Binding-site contacts:
Ligand atom C8 contacts residue ASN93 of chain 1.E at 3.6 Å.
Ligand atom C3 contacts residue ASN343 of chain 1.C at 3.8 Å.
Ligand atom O6 contacts residue ASN343 of chain 1.C at 3.4 Å (h-bond).
Ligand atom C4 contacts residue MAN1 of chain 1.U at 3.6 Å.
Ligand atom C6 contacts residue THR345 of chain 1.C at 3.7 Å.
Ligand atom O7 contacts residue TYR33 of chain 1.D at 3.8 Å.
Ligand atom C6 contacts residue ASN343 of chain 1.C at 3.5 Å.
Ligand atom C2 contacts residue ASN343 of chain 1.C at 2.5 Å.
Ligand atom C2 contacts residue GLY104 of chain 1.D at 3.8 Å.
Ligand atom C7 contacts residue ASN93 of chain 1.E at 3.4 Å.
Ligand atom O6 contacts residue GLU1 of chain 1.E at 3.8 Å.
Ligand atom N2 contacts residue GLY104 of chain 1.D at 3.3 Å (h-bond).
Ligand atom C2 contacts residue TRP94 of chain 1.E at 4.2 Å (hydrophobic).
Ligand atom C6 contacts residue TRP94 of chain 1.E at 3.6 Å (hydrophobic).
Ligand atom C6 contacts residue MAN1 of chain 1.U at 3.5 Å.
Ligand atom O7 contacts residue TYR50 of chain 1.D at 4.0 Å.
Ligand atom O3 contacts residue GLU105 of chain 1.D at 3.9 Å.
Ligand atom C8 contacts residue ASN343 of chain 1.C at 4.2 Å.
Ligand atom C5 contacts residue ASN343 of chain 1.C at 3.7 Å.
Ligand atom O5 contacts residue TRP94 of chain 1.E at 4.1 Å.
Ligand atom O7 contacts residue LEU100 of chain 1.D at 4.1 Å.
Ligand atom O3 contacts residue TYR50 of chain 1.D at 4.0 Å.
Ligand atom O5 contacts residue ASN343 of chain 1.C at 3.4 Å (h-bond).
Ligand atom C3 contacts residue TRP94 of chain 1.E at 3.8 Å (hydrophobic).
Ligand atom O3 contacts residue LEU441 of chain 1.C at 4.2 Å.
Ligand atom O5 contacts residue ASN343 of chain 1.C at 2.4 Å (h-bond).
Ligand atom C1 contacts residue ASN343 of chain 1.C at 3.7 Å.
Ligand atom N2 contacts residue ASN343 of chain 1.C at 2.9 Å (h-bond).
Ligand atom O4 contacts residue LEU441 of chain 1.C at 4.1 Å.
Ligand atom C7 contacts residue ASN343 of chain 1.C at 3.7 Å.
Ligand atom O4 contacts residue THR345 of chain 1.C at 3.5 Å (h-bond).
Ligand atom O4 contacts residue MAN1 of chain 1.U at 3.2 Å.
Ligand atom C7 contacts residue TYR50 of chain 1.D at 4.2 Å (hydrophobic).
Ligand atom O3 contacts residue TRP94 of chain 1.E at 3.2 Å.
Ligand atom O7 contacts residue ASN93 of chain 1.E at 2.9 Å (h-bond).
Ligand atom C1 contacts residue GLY104 of chain 1.D at 3.8 Å.
Ligand atom C6 contacts residue ASN343 of chain 1.C at 4.2 Å.
Ligand atom C5 contacts residue MAN1 of chain 1.U at 4.2 Å.
Ligand atom C3 contacts residue GLY104 of chain 1.D at 3.7 Å.
Ligand atom C1 contacts residue ASN343 of chain 1.C at 1.4 Å.

Sequence of chain 1.C:
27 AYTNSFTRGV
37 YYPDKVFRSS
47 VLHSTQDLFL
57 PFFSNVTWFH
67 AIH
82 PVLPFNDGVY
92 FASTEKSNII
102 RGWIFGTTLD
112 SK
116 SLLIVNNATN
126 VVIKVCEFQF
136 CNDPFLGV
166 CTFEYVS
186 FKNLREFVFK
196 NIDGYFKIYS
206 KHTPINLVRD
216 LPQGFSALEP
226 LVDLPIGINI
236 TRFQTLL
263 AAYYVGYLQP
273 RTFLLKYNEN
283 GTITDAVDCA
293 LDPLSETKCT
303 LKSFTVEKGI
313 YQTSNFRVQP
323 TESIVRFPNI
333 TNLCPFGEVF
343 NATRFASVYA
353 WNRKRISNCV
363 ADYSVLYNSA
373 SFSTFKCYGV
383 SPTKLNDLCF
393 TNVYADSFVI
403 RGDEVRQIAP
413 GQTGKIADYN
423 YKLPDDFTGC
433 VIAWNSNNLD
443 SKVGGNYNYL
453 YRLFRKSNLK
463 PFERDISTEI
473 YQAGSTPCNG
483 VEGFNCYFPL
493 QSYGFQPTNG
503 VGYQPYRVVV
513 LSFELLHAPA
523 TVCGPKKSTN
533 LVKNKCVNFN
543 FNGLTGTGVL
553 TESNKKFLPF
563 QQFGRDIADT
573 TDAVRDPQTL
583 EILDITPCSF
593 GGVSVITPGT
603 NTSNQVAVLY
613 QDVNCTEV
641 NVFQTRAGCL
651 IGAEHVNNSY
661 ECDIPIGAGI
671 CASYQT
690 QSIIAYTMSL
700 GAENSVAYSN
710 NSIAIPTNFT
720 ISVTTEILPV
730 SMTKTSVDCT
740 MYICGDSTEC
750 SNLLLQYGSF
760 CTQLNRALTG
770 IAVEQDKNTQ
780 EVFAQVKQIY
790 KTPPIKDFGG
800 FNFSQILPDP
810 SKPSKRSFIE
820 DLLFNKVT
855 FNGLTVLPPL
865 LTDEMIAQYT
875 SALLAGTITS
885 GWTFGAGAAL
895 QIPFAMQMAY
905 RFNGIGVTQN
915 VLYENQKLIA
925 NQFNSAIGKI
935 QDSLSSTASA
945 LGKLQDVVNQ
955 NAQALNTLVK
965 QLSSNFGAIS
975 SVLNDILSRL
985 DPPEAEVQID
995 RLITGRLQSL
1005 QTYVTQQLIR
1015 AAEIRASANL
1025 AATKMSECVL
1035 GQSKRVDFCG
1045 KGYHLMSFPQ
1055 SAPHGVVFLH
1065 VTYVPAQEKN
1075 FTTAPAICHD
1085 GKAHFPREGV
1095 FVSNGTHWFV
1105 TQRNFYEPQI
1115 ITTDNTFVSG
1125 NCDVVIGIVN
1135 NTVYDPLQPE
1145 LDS

Sequence of chain 1.E:
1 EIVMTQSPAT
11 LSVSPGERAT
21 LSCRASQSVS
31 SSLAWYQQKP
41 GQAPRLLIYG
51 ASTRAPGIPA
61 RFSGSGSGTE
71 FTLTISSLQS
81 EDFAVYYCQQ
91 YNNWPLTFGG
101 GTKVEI

Sequence of chain 1.D:
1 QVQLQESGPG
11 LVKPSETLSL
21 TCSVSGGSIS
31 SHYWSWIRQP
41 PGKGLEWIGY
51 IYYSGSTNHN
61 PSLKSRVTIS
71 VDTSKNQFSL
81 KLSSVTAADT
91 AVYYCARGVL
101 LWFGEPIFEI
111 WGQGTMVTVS

The small molecule below binds the protein below.
Small molecule (SMILES): CC(=O)N[C@H]1[C@H](O[C@H]2[C@H](O)[C@@H](NC(C)=O)CO[C@@H]2CO[C@@H]2O[C@@H](C)[C@@H](O)[C@@H](O)[C@@H]2O)O[C@H](CO)[C@@H](O[C@@H]2O[C@H](CO[C@H]3O[C@H](CO)[C@@H](O)[C@H](O[C@H]4O[C@H](CO)[C@@H](O)[C@H](O)[C@@H]4O)[C@@H]3O)[C@@H](O)[C@H](O)[C@@H]2O)[C@@H]1O